The small molecule below binds the protein below.
Small molecule (SMILES): CO[C@@H]1O[C@@H](C(=O)O)[C@@H](O[C@H]2O[C@H](COS(=O)(=O)O)[C@@H](O)[C@H](OS(=O)(=O)O)[C@H]2NS(=O)(=O)O)[C@H](O)[C@H]1OS(=O)(=O)O

Binding-site contacts:
Ligand atom C2 contacts residue ASN19 of chain 1.B at 3.8 Å.
Ligand atom O3 contacts residue LYS114 of chain 1.B at 2.2 Å (salt-bridge).
Ligand atom O2 contacts residue ASN19 of chain 1.B at 4.3 Å.
Ligand atom OS3 contacts residue LYS129 of chain 1.B at 3.1 Å (salt-bridge).
Ligand atom O1S contacts residue ASN19 of chain 1.B at 3.9 Å.
Ligand atom O1 contacts residue LYS129 of chain 1.B at 3.9 Å.
Ligand atom O3S contacts residue ALA130 of chain 1.B at 4.0 Å.
Ligand atom O2S contacts residue LYS113 of chain 1.B at 3.1 Å.
Ligand atom C3 contacts residue ASN19 of chain 1.B at 4.1 Å.
Ligand atom S1 contacts residue LYS114 of chain 1.B at 4.1 Å.
Ligand atom OS3 contacts residue ALA130 of chain 1.B at 4.3 Å.
Ligand atom OS2 contacts residue ASN19 of chain 1.B at 3.3 Å (h-bond).
Ligand atom O1S contacts residue LYS113 of chain 1.B at 3.6 Å.
Ligand atom S contacts residue GLN128 of chain 1.B at 4.3 Å.
Ligand atom S contacts residue LYS129 of chain 1.B at 4.0 Å.
Ligand atom S contacts residue ALA130 of chain 1.B at 4.3 Å.
Ligand atom O2S contacts residue LYS119 of chain 1.B at 3.2 Å (salt-bridge).
Ligand atom O1S contacts residue LYS114 of chain 1.B at 3.0 Å (salt-bridge).
Ligand atom O9S contacts residue ARG123 of chain 1.B at 3.8 Å.
Ligand atom O3 contacts residue ASN19 of chain 1.B at 3.4 Å (h-bond).
Ligand atom O3S contacts residue ASN19 of chain 1.B at 3.0 Å (h-bond).
Ligand atom N2 contacts residue LYS119 of chain 1.B at 4.2 Å.
Ligand atom OS3 contacts residue GLN128 of chain 1.B at 3.7 Å.
Ligand atom C3 contacts residue LYS114 of chain 1.B at 3.6 Å.
Ligand atom S3 contacts residue LYS119 of chain 1.B at 4.1 Å.
Ligand atom OS2 contacts residue LYS129 of chain 1.B at 3.6 Å.
Ligand atom S1 contacts residue LYS113 of chain 1.B at 3.8 Å.
Ligand atom O3S contacts residue LYS114 of chain 1.B at 4.0 Å.
Ligand atom OS1 contacts residue LYS119 of chain 1.B at 3.5 Å (salt-bridge).
Ligand atom OS2 contacts residue LYS119 of chain 1.B at 4.3 Å.
Ligand atom OS2 contacts residue ALA130 of chain 1.B at 3.1 Å (h-bond).
Ligand atom O3S contacts residue LYS113 of chain 1.B at 3.8 Å.
Ligand atom O3S contacts residue LYS119 of chain 1.B at 3.2 Å (salt-bridge).
Ligand atom O9S contacts residue LYS119 of chain 1.B at 3.9 Å.
Ligand atom OS2 contacts residue GLN128 of chain 1.B at 4.3 Å.
Ligand atom S1 contacts residue LYS119 of chain 1.B at 3.7 Å.
Ligand atom S1 contacts residue ASN19 of chain 1.B at 4.0 Å.
Ligand atom O8S contacts residue LYS119 of chain 1.B at 3.2 Å (salt-bridge).
Ligand atom O3S contacts residue LEU112 of chain 1.B at 4.2 Å.
Ligand atom OS1 contacts residue GLN128 of chain 1.B at 3.5 Å.

Sequence of chain 1.B:
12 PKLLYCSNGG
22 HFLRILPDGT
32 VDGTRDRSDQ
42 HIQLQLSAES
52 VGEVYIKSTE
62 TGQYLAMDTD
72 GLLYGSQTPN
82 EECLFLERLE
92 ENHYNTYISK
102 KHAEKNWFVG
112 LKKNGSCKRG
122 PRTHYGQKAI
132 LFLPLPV